Sequence of chain 1.A:
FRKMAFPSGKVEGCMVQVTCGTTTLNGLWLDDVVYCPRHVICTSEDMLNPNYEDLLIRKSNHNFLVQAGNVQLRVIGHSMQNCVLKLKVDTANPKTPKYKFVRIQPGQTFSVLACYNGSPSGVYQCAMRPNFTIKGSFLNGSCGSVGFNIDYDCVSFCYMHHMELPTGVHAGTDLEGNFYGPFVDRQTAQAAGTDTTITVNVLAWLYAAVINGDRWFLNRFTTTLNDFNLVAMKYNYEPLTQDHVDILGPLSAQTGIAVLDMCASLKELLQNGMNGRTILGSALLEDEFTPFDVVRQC

Binding-site contacts:
Ligand atom C19 contacts residue WGU1 of chain 1.D at 0.2 Å.
Ligand atom C31 contacts residue WGU1 of chain 1.D at 0.2 Å.
Ligand atom N22 contacts residue WGU1 of chain 1.D at 0.2 Å (h-bond).
Ligand atom O32 contacts residue CYS149 of chain 1.A at 2.6 Å (h-bond).
Ligand atom O34 contacts residue GLU170 of chain 1.A at 3.0 Å (salt-bridge).
Ligand atom C29 contacts residue WGU1 of chain 1.D at 0.1 Å.
Ligand atom F01 contacts residue WGU1 of chain 1.D at 0.1 Å.
Ligand atom C02 contacts residue WGU1 of chain 1.D at 0.0 Å.
Ligand atom C28 contacts residue WGU1 of chain 1.D at 0.1 Å.
Ligand atom O32 contacts residue HIS45 of chain 1.A at 2.8 Å (h-bond).
Ligand atom C23 contacts residue WGU1 of chain 1.D at 0.2 Å.
Ligand atom C26 contacts residue WGU1 of chain 1.D at 0.3 Å.
Ligand atom C07 contacts residue WGU1 of chain 1.D at 0.1 Å.
Ligand atom C03 contacts residue WGU1 of chain 1.D at 0.0 Å.
Ligand atom O33 contacts residue WGU1 of chain 1.D at 0.9 Å (h-bond).
Ligand atom C25 contacts residue WGU1 of chain 1.D at 0.1 Å.
Ligand atom O32 contacts residue WGU1 of chain 1.D at 1.4 Å.
Ligand atom C12 contacts residue WGU1 of chain 1.D at 0.2 Å.
Ligand atom C18 contacts residue WGU1 of chain 1.D at 0.2 Å.
Ligand atom C16 contacts residue WGU1 of chain 1.D at 0.3 Å.
Ligand atom C23 contacts residue CYS149 of chain 1.A at 2.7 Å (hydrophobic).
Ligand atom N15 contacts residue WGU1 of chain 1.D at 0.4 Å (h-bond).
Ligand atom C11 contacts residue WGU1 of chain 1.D at 0.1 Å.
Ligand atom C31 contacts residue CYS149 of chain 1.A at 1.8 Å (hydrophobic).
Ligand atom O30 contacts residue HIS167 of chain 1.A at 2.7 Å (h-bond).
Ligand atom O34 contacts residue WGU1 of chain 1.D at 0.5 Å (h-bond).
Ligand atom O13 contacts residue WGU1 of chain 1.D at 0.2 Å (h-bond).
Ligand atom O30 contacts residue WGU1 of chain 1.D at 0.5 Å (h-bond).
Ligand atom C10 contacts residue WGU1 of chain 1.D at 0.1 Å.
Ligand atom C06 contacts residue WGU1 of chain 1.D at 0.1 Å.
Ligand atom C09 contacts residue WGU1 of chain 1.D at 0.1 Å.
Ligand atom C21 contacts residue WGU1 of chain 1.D at 0.4 Å.
Ligand atom C04 contacts residue WGU1 of chain 1.D at 0.1 Å.
Ligand atom C14 contacts residue WGU1 of chain 1.D at 0.3 Å.
Ligand atom N27 contacts residue WGU1 of chain 1.D at 0.2 Å (h-bond).
Ligand atom C05 contacts residue WGU1 of chain 1.D at 0.1 Å.
Ligand atom O08 contacts residue WGU1 of chain 1.D at 0.1 Å (h-bond).
Ligand atom C20 contacts residue WGU1 of chain 1.D at 0.1 Å.
Ligand atom C17 contacts residue WGU1 of chain 1.D at 0.3 Å.
Ligand atom C24 contacts residue WGU1 of chain 1.D at 0.1 Å.

A protein and the small-molecule ligand that binds it are described below.
Small molecule (SMILES): CC(C)C[C@H](NC(=O)OCC(C)(C)Oc1ccc(F)cc1)C(=O)N[C@@H](C[C@@H]1CCNC1=O)[C@H](O)S(=O)(=O)O